A protein and the small-molecule ligand that binds it are described below.
Small molecule (SMILES): CC(=O)N[C@H]1[C@H](O[C@H]2[C@H](O)[C@@H](NC(C)=O)CO[C@@H]2CO[C@@H]2O[C@@H](C)[C@@H](O)[C@@H](O)[C@@H]2O)O[C@H](CO)[C@@H](O)[C@@H]1O

Sequence of chain 1.E:
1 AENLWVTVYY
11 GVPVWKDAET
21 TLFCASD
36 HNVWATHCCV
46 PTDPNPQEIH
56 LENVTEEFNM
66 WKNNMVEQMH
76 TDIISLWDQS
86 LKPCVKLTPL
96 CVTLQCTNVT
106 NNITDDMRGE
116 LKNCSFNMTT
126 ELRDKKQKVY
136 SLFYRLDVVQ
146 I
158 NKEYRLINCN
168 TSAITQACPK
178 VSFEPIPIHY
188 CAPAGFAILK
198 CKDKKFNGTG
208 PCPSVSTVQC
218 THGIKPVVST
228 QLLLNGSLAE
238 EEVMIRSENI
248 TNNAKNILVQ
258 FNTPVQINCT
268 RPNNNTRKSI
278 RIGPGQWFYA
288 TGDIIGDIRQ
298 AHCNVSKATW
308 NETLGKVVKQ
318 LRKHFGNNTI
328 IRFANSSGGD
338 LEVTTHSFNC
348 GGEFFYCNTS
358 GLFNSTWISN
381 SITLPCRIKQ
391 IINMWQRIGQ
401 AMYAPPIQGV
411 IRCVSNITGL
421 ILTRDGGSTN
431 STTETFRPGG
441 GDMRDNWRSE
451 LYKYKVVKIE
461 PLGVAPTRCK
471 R

Binding-site contacts:
Ligand atom C7 contacts residue GLY293 of chain 1.E at 4.4 Å.
Ligand atom C8 contacts residue ASN106 of chain 1.E at 3.7 Å.
Ligand atom C3 contacts residue ASN107 of chain 1.E at 3.7 Å.
Ligand atom C4 contacts residue ASN107 of chain 1.E at 4.2 Å.
Ligand atom O7 contacts residue ASN107 of chain 1.E at 3.8 Å.
Ligand atom C7 contacts residue ASN106 of chain 1.E at 4.4 Å.
Ligand atom N2 contacts residue ASN107 of chain 1.E at 2.8 Å (h-bond).
Ligand atom C5 contacts residue ASN107 of chain 1.E at 3.7 Å.
Ligand atom C1 contacts residue ASN107 of chain 1.E at 1.5 Å.
Ligand atom C8 contacts residue ASN107 of chain 1.E at 4.4 Å.
Ligand atom C2 contacts residue ASN107 of chain 1.E at 2.4 Å.
Ligand atom O7 contacts residue GLY293 of chain 1.E at 3.3 Å.
Ligand atom N2 contacts residue ASN106 of chain 1.E at 4.2 Å.
Ligand atom O5 contacts residue ASN107 of chain 1.E at 2.4 Å (h-bond).
Ligand atom C7 contacts residue ASN107 of chain 1.E at 3.4 Å.
Ligand atom C6 contacts residue ASP294 of chain 1.E at 3.6 Å.
Ligand atom C6 contacts residue ARG296 of chain 1.E at 4.5 Å.